A protein and the small-molecule ligand that binds it are described below.
Small molecule (SMILES): O=C(O)[C@@H]1O[C@H](O[C@H]2[C@@H](OS(=O)(=O)O)O[C@@H](O)[C@H](NS(=O)(=O)O)[C@H]2O)[C@@H](OS(=O)(=O)O)[C@H](O)[C@@H]1O

Sequence of chain 37.B:
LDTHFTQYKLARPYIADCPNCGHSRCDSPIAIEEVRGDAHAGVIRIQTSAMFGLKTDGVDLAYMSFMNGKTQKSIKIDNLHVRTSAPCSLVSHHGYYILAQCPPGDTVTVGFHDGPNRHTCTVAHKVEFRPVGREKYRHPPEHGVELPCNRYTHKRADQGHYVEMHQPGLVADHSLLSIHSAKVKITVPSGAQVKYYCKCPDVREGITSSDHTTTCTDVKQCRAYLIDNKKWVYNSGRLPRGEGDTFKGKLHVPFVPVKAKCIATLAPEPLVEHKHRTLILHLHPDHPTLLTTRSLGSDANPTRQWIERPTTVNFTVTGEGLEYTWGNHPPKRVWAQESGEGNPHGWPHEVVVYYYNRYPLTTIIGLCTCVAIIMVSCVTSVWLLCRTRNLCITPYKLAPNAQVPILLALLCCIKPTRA

Binding-site contacts:
Ligand atom OAH contacts residue LEU2 of chain 37.B at 2.8 Å (h-bond).
Ligand atom OAH contacts residue ASP3 of chain 37.B at 4.0 Å.
Ligand atom C5 contacts residue HIS155 of chain 37.B at 4.0 Å.
Ligand atom O6A contacts residue LEU62 of chain 37.B at 3.4 Å.
Ligand atom SAG contacts residue THR4 of chain 37.B at 3.9 Å.
Ligand atom C3 contacts residue LYS156 of chain 37.B at 4.0 Å.
Ligand atom O3 contacts residue ALA158 of chain 37.B at 3.0 Å (h-bond).
Ligand atom OAH contacts residue ARG157 of chain 37.B at 3.1 Å (salt-bridge).
Ligand atom OAF contacts residue ARG157 of chain 37.B at 2.8 Å (salt-bridge).
Ligand atom O4 contacts residue LYS156 of chain 37.B at 3.5 Å.
Ligand atom C6 contacts residue HIS94 of chain 37.B at 3.9 Å.
Ligand atom C5 contacts residue LEU62 of chain 37.B at 3.8 Å (hydrophobic).
Ligand atom OAF contacts residue ALA158 of chain 37.B at 3.3 Å.
Ligand atom O6A contacts residue HIS94 of chain 37.B at 3.2 Å (h-bond).
Ligand atom O6B contacts residue HIS94 of chain 37.B at 4.0 Å.
Ligand atom O3 contacts residue ARG157 of chain 37.B at 3.3 Å (salt-bridge).
Ligand atom C6 contacts residue SER93 of chain 37.B at 4.0 Å.
Ligand atom O6B contacts residue HIS155 of chain 37.B at 3.3 Å (h-bond).
Ligand atom O4 contacts residue HIS155 of chain 37.B at 3.5 Å (h-bond).
Ligand atom O6B contacts residue LEU62 of chain 37.B at 4.0 Å.
Ligand atom O6B contacts residue LYS156 of chain 37.B at 3.3 Å.
Ligand atom C6 contacts residue LEU62 of chain 37.B at 3.5 Å (hydrophobic).
Ligand atom O4 contacts residue SER93 of chain 37.B at 3.0 Å (h-bond).
Ligand atom C6 contacts residue HIS155 of chain 37.B at 3.4 Å.
Ligand atom OBI contacts residue LYS156 of chain 37.B at 4.0 Å.
Ligand atom OAF contacts residue THR4 of chain 37.B at 2.9 Å (h-bond).
Ligand atom C3 contacts residue ARG157 of chain 37.B at 3.7 Å.
Ligand atom O5 contacts residue HIS155 of chain 37.B at 3.6 Å.
Ligand atom SAG contacts residue ARG157 of chain 37.B at 3.6 Å (salt-bridge).
Ligand atom O6A contacts residue SER93 of chain 37.B at 3.2 Å.
Ligand atom C3 contacts residue ALA158 of chain 37.B at 4.0 Å (hydrophobic).
Ligand atom O6A contacts residue HIS155 of chain 37.B at 3.8 Å.
Ligand atom O5B contacts residue LYS156 of chain 37.B at 3.3 Å.
Ligand atom O6B contacts residue ARG157 of chain 37.B at 3.3 Å (salt-bridge).
Ligand atom C2 contacts residue ALA158 of chain 37.B at 3.7 Å (hydrophobic).
Ligand atom C4 contacts residue LYS156 of chain 37.B at 4.0 Å.
Ligand atom OAH contacts residue THR4 of chain 37.B at 3.7 Å.
Ligand atom O5 contacts residue LYS156 of chain 37.B at 3.4 Å.
Ligand atom O5 contacts residue ARG157 of chain 37.B at 3.8 Å.
Ligand atom O3 contacts residue LYS156 of chain 37.B at 3.0 Å.